A protein and the small-molecule ligand that binds it are described below.
Small molecule (SMILES): CO[C@H]1O[C@H](CO)[C@@H](O)[C@H](O[C@H]2O[C@H](CO)[C@@H](O)[C@H](O)[C@@H]2O)[C@@H]1O

Sequence of chain 1.D:
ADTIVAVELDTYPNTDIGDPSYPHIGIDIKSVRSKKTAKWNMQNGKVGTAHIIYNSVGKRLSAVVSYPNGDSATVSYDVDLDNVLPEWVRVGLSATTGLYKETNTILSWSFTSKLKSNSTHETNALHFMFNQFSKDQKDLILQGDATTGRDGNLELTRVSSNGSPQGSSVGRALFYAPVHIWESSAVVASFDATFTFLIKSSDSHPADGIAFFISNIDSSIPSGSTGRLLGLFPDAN

Binding-site contacts:
Ligand atom C4 contacts residue ASP208 of chain 1.D at 3.5 Å.
Ligand atom O4 contacts residue ARG228 of chain 1.D at 3.2 Å (salt-bridge).
Ligand atom C6 contacts residue LEU99 of chain 1.D at 3.9 Å (hydrophobic).
Ligand atom C6 contacts residue TYR100 of chain 1.D at 3.6 Å (hydrophobic).
Ligand atom C6 contacts residue ASP208 of chain 1.D at 3.8 Å.
Ligand atom C4 contacts residue ARG228 of chain 1.D at 3.6 Å.
Ligand atom C6 contacts residue ALA207 of chain 1.D at 3.9 Å (hydrophobic).
Ligand atom C5 contacts residue LEU99 of chain 1.D at 4.2 Å (hydrophobic).
Ligand atom C4 contacts residue GLY227 of chain 1.D at 3.8 Å.
Ligand atom C3 contacts residue ASN14 of chain 1.D at 3.9 Å.
Ligand atom O1 contacts residue TYR12 of chain 1.D at 3.6 Å.
Ligand atom O6 contacts residue ASP208 of chain 1.D at 3.2 Å (salt-bridge).
Ligand atom C2 contacts residue TYR12 of chain 1.D at 3.8 Å (hydrophobic).
Ligand atom O6 contacts residue GLY98 of chain 1.D at 3.0 Å.
Ligand atom C4 contacts residue GLY98 of chain 1.D at 3.9 Å.
Ligand atom C7 contacts residue LEU99 of chain 1.D at 4.2 Å (hydrophobic).
Ligand atom O6 contacts residue TYR100 of chain 1.D at 2.8 Å (h-bond).
Ligand atom O5 contacts residue LEU99 of chain 1.D at 3.0 Å (h-bond).
Ligand atom O4 contacts residue LEU99 of chain 1.D at 4.2 Å.
Ligand atom C6 contacts residue TYR12 of chain 1.D at 3.6 Å (hydrophobic).
Ligand atom O6 contacts residue LEU99 of chain 1.D at 3.1 Å (h-bond).
Ligand atom O4 contacts residue ASP208 of chain 1.D at 2.4 Å (salt-bridge).
Ligand atom O1 contacts residue LEU99 of chain 1.D at 3.9 Å.
Ligand atom O3 contacts residue ARG228 of chain 1.D at 2.5 Å (salt-bridge).
Ligand atom O5 contacts residue TYR100 of chain 1.D at 4.2 Å.
Ligand atom C4 contacts residue ASN14 of chain 1.D at 4.1 Å.
Ligand atom C1 contacts residue LEU99 of chain 1.D at 3.9 Å (hydrophobic).
Ligand atom C3 contacts residue ARG228 of chain 1.D at 3.6 Å.
Ligand atom O2 contacts residue GLY98 of chain 1.D at 3.8 Å.
Ligand atom O6 contacts residue ALA207 of chain 1.D at 3.4 Å.
Ligand atom O4 contacts residue ASN14 of chain 1.D at 3.2 Å (h-bond).
Ligand atom O1 contacts residue TYR100 of chain 1.D at 4.2 Å.
Ligand atom C1 contacts residue TYR12 of chain 1.D at 3.9 Å (hydrophobic).
Ligand atom O4 contacts residue TYR12 of chain 1.D at 3.6 Å.
Ligand atom C5 contacts residue LEU99 of chain 1.D at 3.8 Å (hydrophobic).
Ligand atom O4 contacts residue GLY227 of chain 1.D at 3.7 Å.
Ligand atom C5 contacts residue TYR12 of chain 1.D at 4.0 Å (hydrophobic).
Ligand atom O5 contacts residue GLY98 of chain 1.D at 4.0 Å.
Ligand atom O3 contacts residue GLY227 of chain 1.D at 3.5 Å.
Ligand atom O2 contacts residue LEU99 of chain 1.D at 3.7 Å.